Binding-site contacts:
Ligand atom C1 contacts residue TYR133 of chain 1.A at 3.8 Å (hydrophobic).
Ligand atom N1 contacts residue TYR178 of chain 1.A at 3.5 Å.
Ligand atom C22 contacts residue PHE186 of chain 1.A at 3.7 Å (hydrophobic).
Ligand atom C21 contacts residue PHE186 of chain 1.A at 3.7 Å (hydrophobic).
Ligand atom C4 contacts residue ZN1 of chain 1.E at 3.4 Å.
Ligand atom C3 contacts residue HIS189 of chain 1.A at 3.6 Å.
Ligand atom N3 contacts residue HIS189 of chain 1.A at 2.8 Å (h-bond).
Ligand atom N contacts residue TYR178 of chain 1.A at 3.6 Å.
Ligand atom C contacts residue LYS207 of chain 1.A at 3.8 Å.
Ligand atom C7 contacts residue ASP136 of chain 1.A at 3.7 Å.
Ligand atom C contacts residue PHE186 of chain 1.A at 3.5 Å (hydrophobic).
Ligand atom N2 contacts residue HIS189 of chain 1.A at 3.4 Å (h-bond).
Ligand atom C4 contacts residue GLU191 of chain 1.A at 3.2 Å.
Ligand atom C5 contacts residue LYS242 of chain 1.A at 3.6 Å.
Ligand atom C19 contacts residue TYR178 of chain 1.A at 3.8 Å (hydrophobic).
Ligand atom O contacts residue LYS207 of chain 1.A at 2.7 Å (salt-bridge).
Ligand atom O contacts residue TYR133 of chain 1.A at 3.2 Å (h-bond).
Ligand atom N5 contacts residue HIS277 of chain 1.A at 3.6 Å.
Ligand atom N5 contacts residue HIS189 of chain 1.A at 3.2 Å (h-bond).
Ligand atom C1 contacts residue TYR178 of chain 1.A at 3.3 Å (hydrophobic).
Ligand atom C20 contacts residue TRP209 of chain 1.A at 3.6 Å (hydrophobic).
Ligand atom C7 contacts residue TYR178 of chain 1.A at 3.7 Å (hydrophobic).
Ligand atom C4 contacts residue HIS189 of chain 1.A at 3.6 Å.
Ligand atom N3 contacts residue GLU191 of chain 1.A at 3.2 Å (salt-bridge).
Ligand atom C4 contacts residue LYS242 of chain 1.A at 3.6 Å.
Ligand atom C6 contacts residue LYS242 of chain 1.A at 3.8 Å.
Ligand atom O contacts residue PHE186 of chain 1.A at 3.4 Å.
Ligand atom C21 contacts residue TRP209 of chain 1.A at 3.7 Å (hydrophobic).
Ligand atom C21 contacts residue ASN199 of chain 1.A at 3.9 Å.
Ligand atom N4 contacts residue ASP136 of chain 1.A at 3.9 Å.
Ligand atom C20 contacts residue HIS277 of chain 1.A at 3.8 Å.
Ligand atom C3 contacts residue ZN1 of chain 1.E at 3.0 Å.
Ligand atom C20 contacts residue ZN1 of chain 1.E at 3.1 Å.
Ligand atom N contacts residue TYR133 of chain 1.A at 2.7 Å (h-bond).
Ligand atom N2 contacts residue ZN1 of chain 1.E at 3.0 Å.
Ligand atom N5 contacts residue ZN1 of chain 1.E at 2.2 Å.
Ligand atom N3 contacts residue ZN1 of chain 1.E at 2.2 Å.
Ligand atom C contacts residue TYR133 of chain 1.A at 3.4 Å (hydrophobic).
Ligand atom C18 contacts residue TYR176 of chain 1.A at 3.7 Å (hydrophobic).
Ligand atom C8 contacts residue ASP136 of chain 1.A at 3.3 Å.

The small molecule below binds the protein below.
Small molecule (SMILES): O=c1[nH]cnc2c(-n3cc(CCN4CCC(c5ccc(Cl)cc5)CC4)cn3)nccc12

Sequence of chain 1.A:
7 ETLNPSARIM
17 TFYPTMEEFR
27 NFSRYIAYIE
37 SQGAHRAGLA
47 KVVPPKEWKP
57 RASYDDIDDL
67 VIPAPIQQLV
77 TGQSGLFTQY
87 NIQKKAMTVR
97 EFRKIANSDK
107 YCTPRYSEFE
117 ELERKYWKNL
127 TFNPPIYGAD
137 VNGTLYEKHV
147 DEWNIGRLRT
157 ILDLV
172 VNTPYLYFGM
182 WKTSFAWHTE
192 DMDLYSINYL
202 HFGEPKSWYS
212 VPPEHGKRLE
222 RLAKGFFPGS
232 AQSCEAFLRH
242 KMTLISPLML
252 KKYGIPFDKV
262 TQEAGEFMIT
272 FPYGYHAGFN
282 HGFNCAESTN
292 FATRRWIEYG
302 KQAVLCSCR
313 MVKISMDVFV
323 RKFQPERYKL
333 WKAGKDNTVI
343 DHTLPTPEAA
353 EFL